This small molecule binds to this protein.
Small molecule (SMILES): Clc1ccccc1C(c1ccccc1)(c1ccccc1)n1ccnc1

Binding-site contacts:
Ligand atom CAB contacts residue GLU267 of chain 1.C at 3.8 Å.
Ligand atom CAI contacts residue ALA328 of chain 1.C at 3.7 Å (hydrophobic).
Ligand atom CAJ contacts residue VAL87 of chain 1.C at 3.6 Å (hydrophobic).
Ligand atom CAQ contacts residue THR268 of chain 1.C at 3.5 Å.
Ligand atom CAV contacts residue VAL87 of chain 1.C at 4.0 Å (hydrophobic).
Ligand atom CAF contacts residue LEU437 of chain 1.C at 3.5 Å (hydrophobic).
Ligand atom CAI contacts residue MPD1 of chain 1.BA at 3.8 Å.
Ligand atom CAK contacts residue ALA328 of chain 1.C at 3.6 Å (hydrophobic).
Ligand atom CAU contacts residue ALA264 of chain 1.C at 3.6 Å (hydrophobic).
Ligand atom CAD contacts residue LEU437 of chain 1.C at 3.8 Å (hydrophobic).
Ligand atom CAP contacts residue ALA264 of chain 1.C at 3.6 Å (hydrophobic).
Ligand atom CAM contacts residue HEM1 of chain 1.Z at 3.0 Å.
Ligand atom NAN contacts residue ALA264 of chain 1.C at 4.0 Å.
Ligand atom CAG contacts residue ALA330 of chain 1.C at 4.0 Å (hydrophobic).
Ligand atom CAH contacts residue MPD1 of chain 1.BA at 4.0 Å.
Ligand atom CAG contacts residue HEM1 of chain 1.Z at 3.4 Å.
Ligand atom CAF contacts residue THR438 of chain 1.C at 3.9 Å.
Ligand atom CAP contacts residue THR268 of chain 1.C at 3.7 Å.
Ligand atom CAS contacts residue VAL87 of chain 1.C at 3.5 Å (hydrophobic).
Ligand atom CAQ contacts residue HEM1 of chain 1.Z at 2.9 Å.
Ligand atom CLAY contacts residue LEU437 of chain 1.C at 3.8 Å.
Ligand atom CAE contacts residue THR268 of chain 1.C at 3.9 Å.
Ligand atom CLAY contacts residue MPD1 of chain 1.BA at 3.9 Å.
Ligand atom CAQ contacts residue ALA264 of chain 1.C at 3.2 Å (hydrophobic).
Ligand atom CAH contacts residue LEU75 of chain 1.C at 3.8 Å (hydrophobic).
Ligand atom CAU contacts residue VAL87 of chain 1.C at 3.7 Å (hydrophobic).
Ligand atom CAS contacts residue ALA264 of chain 1.C at 3.8 Å (hydrophobic).
Ligand atom NAN contacts residue HEM1 of chain 1.Z at 2.0 Å.
Ligand atom CAI contacts residue HEM1 of chain 1.Z at 3.7 Å.
Ligand atom CAX contacts residue VAL87 of chain 1.C at 4.0 Å (hydrophobic).
Ligand atom CAF contacts residue THR268 of chain 1.C at 3.9 Å.
Ligand atom CAS contacts residue THR260 of chain 1.C at 3.7 Å.
Ligand atom CAH contacts residue HEM1 of chain 1.Z at 3.8 Å.
Ligand atom CAD contacts residue GLU267 of chain 1.C at 3.7 Å.
Ligand atom CAT contacts residue VAL87 of chain 1.C at 4.0 Å (hydrophobic).
Ligand atom CAG contacts residue MPD1 of chain 1.BA at 3.7 Å.
Ligand atom CAV contacts residue PHE82 of chain 1.C at 3.9 Å (hydrophobic).
Ligand atom CAD contacts residue THR438 of chain 1.C at 3.7 Å.
Ligand atom CAI contacts residue ALA330 of chain 1.C at 4.0 Å (hydrophobic).
Ligand atom CAW contacts residue VAL87 of chain 1.C at 3.9 Å (hydrophobic).

Sequence of chain 1.C:
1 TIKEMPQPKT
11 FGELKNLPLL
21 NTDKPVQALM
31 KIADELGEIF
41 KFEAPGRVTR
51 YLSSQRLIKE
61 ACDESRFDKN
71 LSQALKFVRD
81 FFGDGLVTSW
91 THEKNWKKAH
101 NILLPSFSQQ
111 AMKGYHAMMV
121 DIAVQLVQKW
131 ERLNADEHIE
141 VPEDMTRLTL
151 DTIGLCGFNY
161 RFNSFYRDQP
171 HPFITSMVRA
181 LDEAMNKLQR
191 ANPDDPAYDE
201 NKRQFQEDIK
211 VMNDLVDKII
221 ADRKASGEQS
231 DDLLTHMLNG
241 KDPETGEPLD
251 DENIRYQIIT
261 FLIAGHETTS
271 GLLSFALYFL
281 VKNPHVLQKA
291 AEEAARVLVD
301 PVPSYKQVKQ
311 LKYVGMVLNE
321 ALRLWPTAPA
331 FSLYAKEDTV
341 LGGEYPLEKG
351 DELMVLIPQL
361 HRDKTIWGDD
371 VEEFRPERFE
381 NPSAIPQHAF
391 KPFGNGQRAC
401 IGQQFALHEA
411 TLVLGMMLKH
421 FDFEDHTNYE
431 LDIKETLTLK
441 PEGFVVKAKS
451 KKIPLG